Sequence of chain 12.C:
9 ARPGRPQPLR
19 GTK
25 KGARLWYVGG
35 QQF

The protein below binds the small molecule below.
Small molecule (SMILES): Nc1ccn([C@H]2C[C@H](O)[C@@H](COP(=O)(O)O)O2)c(=O)n1

Sequence of chain 13.A:
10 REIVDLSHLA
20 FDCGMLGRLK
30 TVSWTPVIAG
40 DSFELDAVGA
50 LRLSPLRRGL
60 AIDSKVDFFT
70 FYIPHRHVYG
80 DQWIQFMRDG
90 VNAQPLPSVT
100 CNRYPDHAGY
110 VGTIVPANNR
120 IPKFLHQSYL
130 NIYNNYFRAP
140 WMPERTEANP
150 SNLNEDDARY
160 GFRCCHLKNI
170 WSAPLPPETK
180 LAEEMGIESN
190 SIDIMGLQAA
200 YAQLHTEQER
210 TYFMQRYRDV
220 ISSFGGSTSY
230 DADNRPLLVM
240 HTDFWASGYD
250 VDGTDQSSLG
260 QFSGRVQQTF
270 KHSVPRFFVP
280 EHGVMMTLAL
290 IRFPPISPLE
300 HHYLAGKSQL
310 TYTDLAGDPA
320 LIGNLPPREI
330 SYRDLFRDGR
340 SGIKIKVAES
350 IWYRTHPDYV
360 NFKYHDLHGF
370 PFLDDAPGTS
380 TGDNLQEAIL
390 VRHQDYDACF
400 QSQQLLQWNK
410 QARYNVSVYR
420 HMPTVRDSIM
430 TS

Binding-site contacts:
Ligand atom OP1 contacts residue ARG412 of chain 13.A at 3.8 Å.
Ligand atom O3' contacts residue VAL47 of chain 13.A at 3.1 Å.
Ligand atom C4' contacts residue ARG412 of chain 13.A at 4.4 Å.
Ligand atom C5' contacts residue ARG412 of chain 13.A at 3.0 Å.
Ligand atom OP1 contacts residue LYS21 of chain 12.C at 3.9 Å.
Ligand atom OP1 contacts residue ARG18 of chain 12.C at 4.0 Å.
Ligand atom C1' contacts residue ASN414 of chain 13.A at 4.1 Å.
Ligand atom C3' contacts residue ASN414 of chain 13.A at 4.5 Å.
Ligand atom C2' contacts residue VAL47 of chain 13.A at 4.3 Å (hydrophobic).
Ligand atom O4' contacts residue ASN414 of chain 13.A at 2.9 Å (h-bond).
Ligand atom P contacts residue ARG412 of chain 13.A at 2.6 Å.
Ligand atom OP2 contacts residue ARG18 of chain 12.C at 3.7 Å.
Ligand atom P contacts residue LYS21 of chain 12.C at 3.4 Å.
Ligand atom C5' contacts residue ASN414 of chain 13.A at 3.3 Å.
Ligand atom C4' contacts residue ASN414 of chain 13.A at 3.0 Å.
Ligand atom O3' contacts residue ARG412 of chain 13.A at 4.3 Å.
Ligand atom O5' contacts residue ARG412 of chain 13.A at 3.1 Å (salt-bridge).
Ligand atom C3' contacts residue VAL47 of chain 13.A at 4.0 Å (hydrophobic).
Ligand atom OP2 contacts residue ARG412 of chain 13.A at 1.4 Å (salt-bridge).
Ligand atom C4' contacts residue VAL47 of chain 13.A at 4.1 Å (hydrophobic).
Ligand atom OP2 contacts residue LYS21 of chain 12.C at 2.7 Å (salt-bridge).